Sequence of chain 3.A:
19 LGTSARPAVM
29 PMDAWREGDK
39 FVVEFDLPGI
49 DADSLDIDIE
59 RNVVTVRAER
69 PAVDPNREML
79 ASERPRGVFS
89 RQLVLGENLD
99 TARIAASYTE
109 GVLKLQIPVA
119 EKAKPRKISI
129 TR

Sequence of chain 2.A:
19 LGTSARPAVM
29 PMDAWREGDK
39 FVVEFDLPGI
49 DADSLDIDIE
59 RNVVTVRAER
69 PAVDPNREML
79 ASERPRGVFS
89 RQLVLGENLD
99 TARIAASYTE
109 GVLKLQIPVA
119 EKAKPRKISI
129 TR

Sequence of chain 10.A:
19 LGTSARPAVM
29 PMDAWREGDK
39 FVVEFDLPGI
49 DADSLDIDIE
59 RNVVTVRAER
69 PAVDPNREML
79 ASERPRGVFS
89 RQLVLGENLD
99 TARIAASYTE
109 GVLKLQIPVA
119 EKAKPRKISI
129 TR

Binding-site contacts:
Ligand atom CD2 contacts residue VAL92 of chain 10.A at 4.0 Å (hydrophobic).
Ligand atom CA contacts residue VAL117 of chain 2.A at 4.0 Å (hydrophobic).
Ligand atom CZ contacts residue VAL61 of chain 10.A at 4.0 Å (hydrophobic).
Ligand atom O contacts residue LEU78 of chain 3.A at 3.0 Å.
Ligand atom NH2 contacts residue GLY94 of chain 2.A at 3.5 Å.
Ligand atom NE contacts residue GLY94 of chain 2.A at 3.9 Å.
Ligand atom CA contacts residue GLN90 of chain 10.A at 3.3 Å.
Ligand atom C contacts residue PHE39 of chain 2.A at 4.0 Å (hydrophobic).
Ligand atom CB contacts residue PHE39 of chain 2.A at 3.9 Å (hydrophobic).
Ligand atom CB contacts residue VAL92 of chain 2.A at 3.8 Å (hydrophobic).
Ligand atom O contacts residue VAL92 of chain 2.A at 4.2 Å.
Ligand atom C contacts residue VAL92 of chain 2.A at 3.5 Å (hydrophobic).
Ligand atom NH2 contacts residue GLU58 of chain 10.A at 2.2 Å (salt-bridge).
Ligand atom NH1 contacts residue GLN90 of chain 10.A at 3.2 Å (h-bond).
Ligand atom CD1 contacts residue LEU91 of chain 2.A at 3.8 Å (hydrophobic).
Ligand atom CA contacts residue LEU97 of chain 2.A at 4.0 Å (hydrophobic).
Ligand atom CG contacts residue GLN90 of chain 10.A at 4.2 Å.
Ligand atom CG contacts residue VAL92 of chain 2.A at 4.1 Å (hydrophobic).
Ligand atom O contacts residue PHE39 of chain 2.A at 4.1 Å.
Ligand atom CA contacts residue PHE39 of chain 2.A at 3.6 Å (hydrophobic).
Ligand atom CZ contacts residue GLY94 of chain 2.A at 3.9 Å.
Ligand atom NH1 contacts residue VAL61 of chain 10.A at 4.1 Å.
Ligand atom O contacts residue GLN90 of chain 10.A at 3.1 Å (h-bond).
Ligand atom CD contacts residue GLN90 of chain 10.A at 4.1 Å.
Ligand atom CB contacts residue GLY94 of chain 2.A at 3.9 Å.
Ligand atom C contacts residue GLN90 of chain 10.A at 3.9 Å.
Ligand atom CD2 contacts residue VAL92 of chain 2.A at 3.9 Å (hydrophobic).
Ligand atom O contacts residue GLY94 of chain 2.A at 2.9 Å (h-bond).
Ligand atom O contacts residue LEU93 of chain 2.A at 3.6 Å.
Ligand atom N contacts residue VAL92 of chain 2.A at 2.8 Å (h-bond).
Ligand atom CB contacts residue GLN90 of chain 10.A at 3.5 Å.
Ligand atom CD1 contacts residue GLN90 of chain 10.A at 3.6 Å.
Ligand atom O contacts residue LEU97 of chain 2.A at 3.7 Å.
Ligand atom C contacts residue LEU78 of chain 3.A at 4.0 Å (hydrophobic).
Ligand atom NE contacts residue GLU58 of chain 10.A at 4.2 Å.
Ligand atom NH2 contacts residue VAL61 of chain 10.A at 3.9 Å.
Ligand atom N contacts residue VAL117 of chain 2.A at 3.5 Å.
Ligand atom CZ contacts residue GLU58 of chain 10.A at 3.5 Å.
Ligand atom C contacts residue GLY94 of chain 2.A at 3.6 Å.
Ligand atom CA contacts residue VAL92 of chain 2.A at 3.2 Å (hydrophobic).

The small molecule below binds the protein below.
Small molecule (SMILES): CC(C)C[C@@H](C=O)NC(=O)[C@H](CC(C)C)NC(=O)[C@H](CCCN=C(N)N)NC(=O)CN